Binding-site contacts:
Ligand atom C8 contacts residue SER236 of chain 1.E at 3.5 Å.
Ligand atom C8 contacts residue ILE239 of chain 1.E at 3.9 Å (hydrophobic).
Ligand atom O7 contacts residue ASN196 of chain 1.E at 4.1 Å.
Ligand atom O7 contacts residue HIS313 of chain 1.E at 3.3 Å.
Ligand atom C5 contacts residue ASN196 of chain 1.E at 3.8 Å.
Ligand atom C3 contacts residue ASN196 of chain 1.E at 3.9 Å.
Ligand atom C8 contacts residue HIS313 of chain 1.E at 4.3 Å.
Ligand atom N2 contacts residue ASN196 of chain 1.E at 2.9 Å (h-bond).
Ligand atom C5 contacts residue THR198 of chain 1.E at 4.3 Å.
Ligand atom C4 contacts residue ASN196 of chain 1.E at 4.4 Å.
Ligand atom C7 contacts residue ASN196 of chain 1.E at 3.7 Å.
Ligand atom C2 contacts residue ASN196 of chain 1.E at 2.5 Å.
Ligand atom C7 contacts residue HIS313 of chain 1.E at 4.1 Å.
Ligand atom C1 contacts residue ASN196 of chain 1.E at 1.5 Å.
Ligand atom O5 contacts residue THR198 of chain 1.E at 4.4 Å.
Ligand atom C1 contacts residue THR198 of chain 1.E at 3.9 Å.
Ligand atom O5 contacts residue ASN196 of chain 1.E at 2.5 Å (h-bond).

Sequence of chain 1.E:
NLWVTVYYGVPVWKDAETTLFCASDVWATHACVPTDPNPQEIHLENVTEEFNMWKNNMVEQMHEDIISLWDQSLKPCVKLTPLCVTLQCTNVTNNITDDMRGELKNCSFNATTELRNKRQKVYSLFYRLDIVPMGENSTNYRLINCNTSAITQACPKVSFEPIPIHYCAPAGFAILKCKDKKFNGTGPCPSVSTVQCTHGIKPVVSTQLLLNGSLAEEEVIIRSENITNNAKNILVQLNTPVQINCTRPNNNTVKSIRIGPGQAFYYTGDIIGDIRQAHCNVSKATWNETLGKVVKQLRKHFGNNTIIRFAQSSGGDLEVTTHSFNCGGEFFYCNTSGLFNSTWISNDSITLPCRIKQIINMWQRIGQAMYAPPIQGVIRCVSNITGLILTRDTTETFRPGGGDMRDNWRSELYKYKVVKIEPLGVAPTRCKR

The protein below binds the small molecule below.
Small molecule (SMILES): CC(=O)N[C@@H]1[C@@H](O)[C@H](O)[C@@H](CO)O[C@H]1O